Sequence of chain 1.L:
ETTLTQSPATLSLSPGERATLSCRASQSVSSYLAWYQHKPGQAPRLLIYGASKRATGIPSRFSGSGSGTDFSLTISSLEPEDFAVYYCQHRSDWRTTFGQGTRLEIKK

Sequence of chain 1.K:
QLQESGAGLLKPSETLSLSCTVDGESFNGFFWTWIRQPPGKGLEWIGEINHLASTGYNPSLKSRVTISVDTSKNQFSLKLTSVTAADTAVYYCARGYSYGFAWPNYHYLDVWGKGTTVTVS

Binding-site contacts:
Ligand atom C5 contacts residue HIS92 of chain 1.B at 3.6 Å.
Ligand atom O4 contacts residue TYR99 of chain 1.K at 2.9 Å (h-bond).
Ligand atom O3 contacts residue TYR101 of chain 1.K at 2.9 Å (h-bond).
Ligand atom O6 contacts residue LYS88 of chain 1.B at 3.2 Å.
Ligand atom O4 contacts residue HIS92 of chain 1.B at 3.7 Å.
Ligand atom C1 contacts residue ASN89 of chain 1.B at 1.4 Å.
Ligand atom O3 contacts residue MAN1 of chain 1.VA at 1.6 Å.
Ligand atom O6 contacts residue LEU4 of chain 1.K at 3.7 Å.
Ligand atom O4 contacts residue VAL113 of chain 1.K at 3.2 Å.
Ligand atom C1 contacts residue SER91 of chain 1.B at 3.7 Å.
Ligand atom N2 contacts residue SER91 of chain 1.B at 2.8 Å (h-bond).
Ligand atom O6 contacts residue VAL113 of chain 1.K at 3.4 Å.
Ligand atom C7 contacts residue TYR101 of chain 1.K at 3.7 Å (hydrophobic).
Ligand atom C4 contacts residue HIS92 of chain 1.B at 3.8 Å.
Ligand atom C8 contacts residue ASN90 of chain 1.B at 3.3 Å.
Ligand atom C7 contacts residue SER91 of chain 1.B at 3.6 Å.
Ligand atom C6 contacts residue LYS88 of chain 1.B at 3.4 Å.
Ligand atom O3 contacts residue PHE32 of chain 1.K at 3.7 Å.
Ligand atom C2 contacts residue THR56 of chain 1.L at 3.5 Å.
Ligand atom C8 contacts residue SER91 of chain 1.B at 3.6 Å.
Ligand atom C1 contacts residue HIS92 of chain 1.B at 3.3 Å.
Ligand atom N2 contacts residue ASN89 of chain 1.B at 2.8 Å (h-bond).
Ligand atom O2 contacts residue TYR99 of chain 1.K at 3.2 Å.
Ligand atom O7 contacts residue TYR101 of chain 1.K at 3.2 Å (h-bond).
Ligand atom O3 contacts residue TYR99 of chain 1.K at 3.1 Å (h-bond).
Ligand atom C3 contacts residue MAN1 of chain 1.VA at 2.6 Å.
Ligand atom O5 contacts residue ASN89 of chain 1.B at 2.3 Å (h-bond).
Ligand atom C2 contacts residue ASN89 of chain 1.B at 2.4 Å.
Ligand atom O3 contacts residue ASP112 of chain 1.K at 3.6 Å.
Ligand atom C7 contacts residue ASN89 of chain 1.B at 3.2 Å.
Ligand atom C4 contacts residue TYR99 of chain 1.K at 3.3 Å (hydrophobic).
Ligand atom C3 contacts residue HIS92 of chain 1.B at 3.3 Å.
Ligand atom C5 contacts residue ASN89 of chain 1.B at 3.6 Å.
Ligand atom C2 contacts residue MAN1 of chain 1.VA at 3.3 Å.
Ligand atom C8 contacts residue ASN89 of chain 1.B at 3.6 Å.
Ligand atom C3 contacts residue TYR99 of chain 1.K at 3.8 Å (hydrophobic).
Ligand atom C2 contacts residue SER91 of chain 1.B at 3.6 Å.
Ligand atom O2 contacts residue THR56 of chain 1.L at 2.5 Å (h-bond).
Ligand atom C3 contacts residue ASN89 of chain 1.B at 3.7 Å.
Ligand atom C6 contacts residue TYR101 of chain 1.K at 3.7 Å (hydrophobic).

The protein below binds the small molecule below.
Small molecule (SMILES): CC(=O)N[C@H]1[C@H](O[C@H]2[C@H](O)[C@@H](NC(C)=O)CO[C@@H]2CO)O[C@H](CO)[C@@H](O[C@@H]2O[C@H](CO[C@H]3O[C@H](CO)[C@@H](O)[C@H](O[C@H]4O[C@H](CO)[C@@H](O)[C@H](O)[C@@H]4O)[C@@H]3O)[C@@H](O)[C@H](O)[C@@H]2O)[C@@H]1O

Sequence of chain 1.B:
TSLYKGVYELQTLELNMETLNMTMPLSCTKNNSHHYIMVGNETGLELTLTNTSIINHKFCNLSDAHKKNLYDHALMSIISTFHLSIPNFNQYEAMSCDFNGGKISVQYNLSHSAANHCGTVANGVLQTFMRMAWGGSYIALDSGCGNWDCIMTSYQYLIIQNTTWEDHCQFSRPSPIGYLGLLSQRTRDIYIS